A protein and the small-molecule ligand that binds it are described below.
Small molecule (SMILES): CC(=O)N[C@@H]1[C@@H](O)[C@H](O)[C@@H](CO)O[C@H]1O

Sequence of chain 1.A:
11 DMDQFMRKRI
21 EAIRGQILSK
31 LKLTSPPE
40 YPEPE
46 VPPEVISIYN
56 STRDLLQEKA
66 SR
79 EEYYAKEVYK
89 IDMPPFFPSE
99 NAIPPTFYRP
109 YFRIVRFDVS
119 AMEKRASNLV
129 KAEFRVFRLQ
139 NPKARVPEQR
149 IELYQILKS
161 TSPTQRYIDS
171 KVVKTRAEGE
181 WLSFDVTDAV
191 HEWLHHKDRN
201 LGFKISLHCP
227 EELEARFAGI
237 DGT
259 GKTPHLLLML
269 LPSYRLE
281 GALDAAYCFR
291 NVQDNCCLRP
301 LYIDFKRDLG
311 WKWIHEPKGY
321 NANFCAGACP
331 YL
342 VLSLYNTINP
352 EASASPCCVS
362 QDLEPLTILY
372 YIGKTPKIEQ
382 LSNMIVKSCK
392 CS

Binding-site contacts:
Ligand atom C5 contacts residue ASN55 of chain 1.A at 3.7 Å.
Ligand atom C1 contacts residue ASN55 of chain 1.A at 1.4 Å.
Ligand atom C8 contacts residue ILE51 of chain 1.A at 4.2 Å (hydrophobic).
Ligand atom O5 contacts residue ARG58 of chain 1.A at 3.2 Å (salt-bridge).
Ligand atom O5 contacts residue ASN55 of chain 1.A at 2.4 Å (h-bond).
Ligand atom C8 contacts residue PRO48 of chain 1.A at 3.8 Å (hydrophobic).
Ligand atom C7 contacts residue ASN55 of chain 1.A at 3.1 Å.
Ligand atom O7 contacts residue ASN55 of chain 1.A at 2.8 Å (h-bond).
Ligand atom C1 contacts residue ARG58 of chain 1.A at 3.9 Å.
Ligand atom C2 contacts residue ILE51 of chain 1.A at 4.5 Å (hydrophobic).
Ligand atom C2 contacts residue ASN55 of chain 1.A at 2.5 Å.
Ligand atom C4 contacts residue ASN55 of chain 1.A at 4.2 Å.
Ligand atom C1 contacts residue ILE51 of chain 1.A at 3.9 Å (hydrophobic).
Ligand atom C7 contacts residue ILE51 of chain 1.A at 4.1 Å (hydrophobic).
Ligand atom O6 contacts residue ARG58 of chain 1.A at 3.9 Å.
Ligand atom C3 contacts residue ASN55 of chain 1.A at 3.8 Å.
Ligand atom C6 contacts residue ARG58 of chain 1.A at 3.9 Å.
Ligand atom C8 contacts residue SER52 of chain 1.A at 4.2 Å.
Ligand atom C5 contacts residue ARG58 of chain 1.A at 4.2 Å.
Ligand atom N2 contacts residue ILE51 of chain 1.A at 3.8 Å.
Ligand atom C8 contacts residue ASN55 of chain 1.A at 4.3 Å.
Ligand atom N2 contacts residue ASN55 of chain 1.A at 2.9 Å (h-bond).